Binding-site contacts:
Ligand atom O5' contacts residue THR555 of chain 1.A at 3.2 Å (h-bond).
Ligand atom P contacts residue LYS559 of chain 1.A at 4.0 Å.
Ligand atom C2' contacts residue ARG191 of chain 1.V at 4.0 Å.
Ligand atom C4' contacts residue THR555 of chain 1.A at 3.5 Å.
Ligand atom O3' contacts residue THR555 of chain 1.A at 4.4 Å.
Ligand atom OP1 contacts residue LYS559 of chain 1.A at 3.0 Å (salt-bridge).
Ligand atom OP2 contacts residue LYS556 of chain 1.A at 4.4 Å.
Ligand atom O4' contacts residue ARG191 of chain 1.V at 3.1 Å (salt-bridge).
Ligand atom O3' contacts residue LYS559 of chain 1.A at 3.8 Å.
Ligand atom OP2 contacts residue LYS556 of chain 1.A at 3.2 Å.
Ligand atom C1' contacts residue ARG191 of chain 1.V at 3.3 Å.
Ligand atom P contacts residue LYS364 of chain 1.Y at 3.6 Å.
Ligand atom OP2 contacts residue THR555 of chain 1.A at 4.5 Å.
Ligand atom O4' contacts residue THR555 of chain 1.A at 4.5 Å.
Ligand atom C4' contacts residue ARG191 of chain 1.V at 3.7 Å.
Ligand atom C1' contacts residue THR367 of chain 1.Y at 4.2 Å.
Ligand atom P contacts residue THR555 of chain 1.A at 3.9 Å.
Ligand atom OP1 contacts residue LYS364 of chain 1.Y at 3.4 Å.
Ligand atom C5 contacts residue LYS366 of chain 1.Y at 4.0 Å.
Ligand atom OP2 contacts residue LYS364 of chain 1.Y at 2.7 Å.
Ligand atom OP1 contacts residue LYS556 of chain 1.A at 3.8 Å.
Ligand atom O2' contacts residue ARG191 of chain 1.V at 3.6 Å.
Ligand atom O4' contacts residue THR367 of chain 1.Y at 4.2 Å.
Ligand atom C5' contacts residue THR555 of chain 1.A at 3.2 Å.
Ligand atom OP1 contacts residue THR555 of chain 1.A at 3.3 Å (h-bond).
Ligand atom C6 contacts residue LYS366 of chain 1.Y at 4.2 Å.
Ligand atom OP1 contacts residue THR554 of chain 1.A at 3.6 Å.
Ligand atom P contacts residue LYS556 of chain 1.A at 4.0 Å.

Sequence of chain 1.A:
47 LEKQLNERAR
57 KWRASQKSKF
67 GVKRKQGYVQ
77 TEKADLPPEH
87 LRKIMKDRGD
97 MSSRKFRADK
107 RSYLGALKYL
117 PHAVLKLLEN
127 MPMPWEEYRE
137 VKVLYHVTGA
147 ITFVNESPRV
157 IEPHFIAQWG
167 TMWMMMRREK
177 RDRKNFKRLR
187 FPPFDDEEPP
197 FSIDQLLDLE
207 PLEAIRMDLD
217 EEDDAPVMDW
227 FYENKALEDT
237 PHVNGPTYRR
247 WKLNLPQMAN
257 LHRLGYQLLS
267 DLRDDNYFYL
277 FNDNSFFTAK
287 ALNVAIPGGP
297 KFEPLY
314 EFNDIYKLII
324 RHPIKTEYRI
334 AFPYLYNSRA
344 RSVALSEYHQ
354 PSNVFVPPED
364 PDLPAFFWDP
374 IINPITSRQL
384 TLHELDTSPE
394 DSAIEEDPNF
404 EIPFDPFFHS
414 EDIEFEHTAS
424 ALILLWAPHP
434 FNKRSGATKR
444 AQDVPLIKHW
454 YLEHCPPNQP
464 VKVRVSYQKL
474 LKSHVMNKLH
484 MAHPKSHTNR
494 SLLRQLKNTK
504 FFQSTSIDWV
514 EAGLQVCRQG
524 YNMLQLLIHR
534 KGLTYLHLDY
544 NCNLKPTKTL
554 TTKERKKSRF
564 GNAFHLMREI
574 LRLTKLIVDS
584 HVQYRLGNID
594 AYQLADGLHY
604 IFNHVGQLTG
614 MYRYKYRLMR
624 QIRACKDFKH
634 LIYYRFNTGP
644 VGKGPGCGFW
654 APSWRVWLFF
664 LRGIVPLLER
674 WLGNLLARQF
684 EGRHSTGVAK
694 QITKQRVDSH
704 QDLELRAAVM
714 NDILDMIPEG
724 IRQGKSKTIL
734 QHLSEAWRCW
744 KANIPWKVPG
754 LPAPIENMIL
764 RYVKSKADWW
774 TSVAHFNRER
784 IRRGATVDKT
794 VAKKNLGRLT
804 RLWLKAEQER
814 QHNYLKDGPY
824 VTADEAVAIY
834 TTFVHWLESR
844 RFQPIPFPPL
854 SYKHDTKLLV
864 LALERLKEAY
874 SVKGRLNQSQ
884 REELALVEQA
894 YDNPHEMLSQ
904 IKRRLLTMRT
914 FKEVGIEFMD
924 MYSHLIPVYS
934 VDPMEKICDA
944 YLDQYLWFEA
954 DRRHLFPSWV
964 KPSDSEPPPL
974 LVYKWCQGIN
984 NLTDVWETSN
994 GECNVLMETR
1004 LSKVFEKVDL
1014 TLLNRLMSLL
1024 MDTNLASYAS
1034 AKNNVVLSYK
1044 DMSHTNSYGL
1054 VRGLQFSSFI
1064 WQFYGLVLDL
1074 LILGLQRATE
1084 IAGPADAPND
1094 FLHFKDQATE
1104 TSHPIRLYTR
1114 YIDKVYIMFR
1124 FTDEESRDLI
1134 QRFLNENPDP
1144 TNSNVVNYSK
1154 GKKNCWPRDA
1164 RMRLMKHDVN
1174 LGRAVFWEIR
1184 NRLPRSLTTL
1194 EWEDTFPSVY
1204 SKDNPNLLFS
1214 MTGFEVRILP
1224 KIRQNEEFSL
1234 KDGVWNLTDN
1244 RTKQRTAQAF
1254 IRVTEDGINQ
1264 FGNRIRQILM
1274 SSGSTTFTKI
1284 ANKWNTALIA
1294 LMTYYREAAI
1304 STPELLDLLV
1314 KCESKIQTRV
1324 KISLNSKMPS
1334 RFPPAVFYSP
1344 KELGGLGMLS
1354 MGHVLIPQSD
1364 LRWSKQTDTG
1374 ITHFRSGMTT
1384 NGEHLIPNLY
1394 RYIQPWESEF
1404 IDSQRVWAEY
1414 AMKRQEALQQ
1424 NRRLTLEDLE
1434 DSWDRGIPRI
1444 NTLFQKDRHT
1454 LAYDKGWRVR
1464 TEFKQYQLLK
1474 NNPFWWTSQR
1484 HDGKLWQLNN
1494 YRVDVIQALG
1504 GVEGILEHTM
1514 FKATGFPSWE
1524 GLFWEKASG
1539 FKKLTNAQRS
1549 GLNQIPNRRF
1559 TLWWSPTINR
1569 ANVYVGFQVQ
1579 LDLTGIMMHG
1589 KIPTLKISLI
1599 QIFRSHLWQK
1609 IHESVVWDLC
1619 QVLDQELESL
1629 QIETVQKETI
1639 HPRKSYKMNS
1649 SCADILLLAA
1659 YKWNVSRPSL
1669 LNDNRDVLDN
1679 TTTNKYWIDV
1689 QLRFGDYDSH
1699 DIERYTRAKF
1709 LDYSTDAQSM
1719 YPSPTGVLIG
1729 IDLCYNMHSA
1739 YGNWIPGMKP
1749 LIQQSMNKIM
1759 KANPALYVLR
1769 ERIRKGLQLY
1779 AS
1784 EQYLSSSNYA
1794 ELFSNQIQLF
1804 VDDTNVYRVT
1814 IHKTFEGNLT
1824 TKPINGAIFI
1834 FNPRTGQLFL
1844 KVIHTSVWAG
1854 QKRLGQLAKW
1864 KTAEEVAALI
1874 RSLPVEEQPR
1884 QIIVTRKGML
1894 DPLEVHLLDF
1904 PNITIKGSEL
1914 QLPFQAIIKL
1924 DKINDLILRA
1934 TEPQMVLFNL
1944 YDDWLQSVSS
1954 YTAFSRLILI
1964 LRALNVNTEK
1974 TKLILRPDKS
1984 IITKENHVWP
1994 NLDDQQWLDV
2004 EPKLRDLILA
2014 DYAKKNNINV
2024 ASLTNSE

Sequence of chain 1.V:
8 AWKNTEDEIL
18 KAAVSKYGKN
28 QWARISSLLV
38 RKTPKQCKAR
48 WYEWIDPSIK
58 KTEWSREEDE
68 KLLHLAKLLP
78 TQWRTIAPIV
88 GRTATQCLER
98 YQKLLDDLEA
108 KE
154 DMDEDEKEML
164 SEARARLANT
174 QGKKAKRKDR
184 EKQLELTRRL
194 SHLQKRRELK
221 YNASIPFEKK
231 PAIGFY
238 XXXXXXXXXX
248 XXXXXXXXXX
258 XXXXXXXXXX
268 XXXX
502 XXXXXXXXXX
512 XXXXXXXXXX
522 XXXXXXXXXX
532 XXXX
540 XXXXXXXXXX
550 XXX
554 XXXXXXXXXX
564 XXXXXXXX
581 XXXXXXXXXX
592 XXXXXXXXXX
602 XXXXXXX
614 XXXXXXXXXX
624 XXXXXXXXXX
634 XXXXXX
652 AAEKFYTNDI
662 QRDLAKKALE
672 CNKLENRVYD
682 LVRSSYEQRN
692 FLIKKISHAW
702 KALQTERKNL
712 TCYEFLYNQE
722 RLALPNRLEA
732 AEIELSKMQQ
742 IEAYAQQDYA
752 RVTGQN

A protein and the small-molecule ligand that binds it are described below.
Small molecule (SMILES): Nc1nc(=O)c2ncn([C@@H]3O[C@H](COP(=O)=O)[C@@H](O[P](=O)(O)OC[C@H]4O[C@@H](n5ccc(=O)[nH]c5=O)[C@H](O)[C@@H]4O[P](=O)(O)OC[C@H]4O[C@@H](n5cnc6c(N)ncnc65)[C@H](O)[C@@H]4O[P](=O)(O)OC[C@H]4O[C@@H](n5ccc(=O)[nH]c5=O)[C@H](O)[C@@H]4O[P](=O)(O)OC[C@H]4O[C@@H](n5cnc6c(=O)nc(N)[nH]c65)[C@H](O)[C@@H]4O[P](=O)(O)OC[C@H]4O[C@@H](n5ccc(=O)[nH]c5=O)[C@H](O)[C@@H]4O[P](=O)(O)OC[C@H]4O[C@@H](n5cnc6c(N)ncnc65)[C@H](O)[C@@H]4O[P](=O)(O)OC[C@H]4O[C@@H](n5ccc(=O)[nH]c5=O)[C@H](O)[C@@H]4O)[C@H]3O)c2[nH]1

Sequence of chain 1.Y:
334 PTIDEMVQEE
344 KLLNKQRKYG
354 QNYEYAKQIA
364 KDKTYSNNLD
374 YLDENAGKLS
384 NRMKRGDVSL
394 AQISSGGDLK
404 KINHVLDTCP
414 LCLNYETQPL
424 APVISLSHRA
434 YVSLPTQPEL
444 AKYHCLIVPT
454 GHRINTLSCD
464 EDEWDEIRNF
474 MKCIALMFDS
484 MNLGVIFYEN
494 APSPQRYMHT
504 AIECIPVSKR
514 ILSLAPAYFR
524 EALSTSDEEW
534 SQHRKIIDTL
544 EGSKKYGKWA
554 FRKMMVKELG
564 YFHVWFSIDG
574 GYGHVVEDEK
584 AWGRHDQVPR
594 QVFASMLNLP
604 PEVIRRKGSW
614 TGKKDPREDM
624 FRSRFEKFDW